Sequence of chain 6.B:
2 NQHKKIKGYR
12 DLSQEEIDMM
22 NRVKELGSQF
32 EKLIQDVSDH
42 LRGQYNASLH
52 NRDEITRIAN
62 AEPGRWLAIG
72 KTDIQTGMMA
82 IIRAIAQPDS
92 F

Binding-site contacts:
Ligand atom O26 contacts residue 1SY1 of chain 6.P at 0.6 Å (h-bond).
Ligand atom N9 contacts residue 1SY1 of chain 6.P at 0.6 Å (h-bond).
Ligand atom C3' contacts residue 1SY1 of chain 6.P at 0.7 Å.
Ligand atom C6 contacts residue 1SY1 of chain 6.P at 0.4 Å.
Ligand atom O29 contacts residue 1SY1 of chain 6.P at 0.7 Å.
Ligand atom C36 contacts residue 1SY1 of chain 6.P at 0.4 Å.
Ligand atom C8 contacts residue 1SY1 of chain 6.P at 0.8 Å.
Ligand atom C16 contacts residue 1SY1 of chain 6.P at 0.8 Å.
Ligand atom C2' contacts residue 1SY1 of chain 6.P at 1.1 Å.
Ligand atom O2' contacts residue 1SY1 of chain 6.P at 0.5 Å (h-bond).
Ligand atom C21 contacts residue 1SY1 of chain 6.P at 0.7 Å.
Ligand atom C22 contacts residue 1SY1 of chain 6.P at 1.1 Å.
Ligand atom C1' contacts residue 1SY1 of chain 6.P at 0.6 Å.
Ligand atom O17 contacts residue 1SY1 of chain 6.P at 0.6 Å (h-bond).
Ligand atom C37 contacts residue 1SY1 of chain 6.P at 0.5 Å.
Ligand atom C40 contacts residue 1SY1 of chain 6.P at 0.5 Å.
Ligand atom C24 contacts residue 1SY1 of chain 6.P at 0.8 Å.
Ligand atom C25 contacts residue 1SY1 of chain 6.P at 0.8 Å.
Ligand atom O23 contacts residue 1SY1 of chain 6.P at 0.5 Å (h-bond).
Ligand atom N39 contacts residue 1SY1 of chain 6.P at 0.4 Å (h-bond).
Ligand atom P18 contacts residue 1SY1 of chain 6.P at 0.7 Å.
Ligand atom N3 contacts residue 1SY1 of chain 6.P at 0.4 Å (h-bond).
Ligand atom N1 contacts residue 1SY1 of chain 6.P at 0.4 Å (h-bond).
Ligand atom C38 contacts residue 1SY1 of chain 6.P at 0.4 Å.
Ligand atom N7 contacts residue 1SY1 of chain 6.P at 0.7 Å (h-bond).
Ligand atom N01 contacts residue 1SY1 of chain 6.P at 0.3 Å (h-bond).
Ligand atom O31 contacts residue 1SY1 of chain 6.P at 0.3 Å (h-bond).
Ligand atom N35 contacts residue 1SY1 of chain 6.P at 0.7 Å (h-bond).
Ligand atom P27 contacts residue 1SY1 of chain 6.P at 0.8 Å.
Ligand atom C4' contacts residue 1SY1 of chain 6.P at 0.8 Å.
Ligand atom O43 contacts residue 1SY1 of chain 6.P at 0.3 Å (h-bond).
Ligand atom C4 contacts residue 1SY1 of chain 6.P at 0.4 Å.
Ligand atom N33 contacts residue 1SY1 of chain 6.P at 0.6 Å (h-bond).
Ligand atom C34 contacts residue 1SY1 of chain 6.P at 0.8 Å.
Ligand atom C2 contacts residue 1SY1 of chain 6.P at 0.5 Å.
Ligand atom O19 contacts residue 1SY1 of chain 6.P at 1.1 Å (h-bond).
Ligand atom C32 contacts residue 1SY1 of chain 6.P at 0.6 Å.
Ligand atom O4' contacts residue 1SY1 of chain 6.P at 0.3 Å (h-bond).
Ligand atom C5 contacts residue 1SY1 of chain 6.P at 0.5 Å.
Ligand atom N42 contacts residue 1SY1 of chain 6.P at 0.4 Å (h-bond).

Sequence of chain 1.B:
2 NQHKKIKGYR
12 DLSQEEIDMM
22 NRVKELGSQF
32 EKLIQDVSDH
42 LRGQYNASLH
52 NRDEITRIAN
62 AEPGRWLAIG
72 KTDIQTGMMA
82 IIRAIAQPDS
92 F

The protein below binds the small molecule below.
Small molecule (SMILES): Nc1nc(=O)c2ncn([C@@H]3O[C@@H]4COP(=O)(O)O[C@H]5[C@@H](O)[C@H](n6cnc7c(N)ncnc76)O[C@@H]5COP(=O)(O)O[C@@H]3[C@@H]4O)c2[nH]1